This protein binds this small molecule.
Small molecule (SMILES): O=C(O)[C@@H]1O[C@H](O[C@H]2[C@@H](OS(=O)(=O)O)O[C@@H](O)[C@H](NS(=O)(=O)O)[C@H]2O)[C@@H](OS(=O)(=O)O)[C@H](O)[C@@H]1O

Binding-site contacts:
Ligand atom OAF contacts residue THR4 of chain 24.H at 2.9 Å (h-bond).
Ligand atom O5B contacts residue LYS156 of chain 24.H at 3.3 Å.
Ligand atom O4 contacts residue SER93 of chain 24.H at 3.0 Å (h-bond).
Ligand atom OBI contacts residue LYS156 of chain 24.H at 4.0 Å.
Ligand atom O3 contacts residue ARG157 of chain 24.H at 3.3 Å (salt-bridge).
Ligand atom O5 contacts residue LYS156 of chain 24.H at 3.4 Å.
Ligand atom C5 contacts residue LEU62 of chain 24.H at 3.8 Å (hydrophobic).
Ligand atom C3 contacts residue LYS156 of chain 24.H at 4.0 Å.
Ligand atom O3 contacts residue ALA158 of chain 24.H at 3.0 Å (h-bond).
Ligand atom C3 contacts residue ARG157 of chain 24.H at 3.7 Å.
Ligand atom O6A contacts residue HIS94 of chain 24.H at 3.2 Å (h-bond).
Ligand atom O6B contacts residue LYS156 of chain 24.H at 3.3 Å.
Ligand atom OAF contacts residue ALA158 of chain 24.H at 3.3 Å.
Ligand atom O6B contacts residue HIS155 of chain 24.H at 3.3 Å (h-bond).
Ligand atom O3 contacts residue LYS156 of chain 24.H at 3.0 Å.
Ligand atom O6A contacts residue LEU62 of chain 24.H at 3.4 Å.
Ligand atom C2 contacts residue ALA158 of chain 24.H at 3.7 Å (hydrophobic).
Ligand atom O6A contacts residue HIS155 of chain 24.H at 3.8 Å.
Ligand atom SAG contacts residue ARG157 of chain 24.H at 3.6 Å (salt-bridge).
Ligand atom C6 contacts residue SER93 of chain 24.H at 4.0 Å.
Ligand atom OAH contacts residue ARG157 of chain 24.H at 3.1 Å (salt-bridge).
Ligand atom C4 contacts residue LYS156 of chain 24.H at 4.0 Å.
Ligand atom C3 contacts residue ALA158 of chain 24.H at 4.0 Å (hydrophobic).
Ligand atom O5 contacts residue HIS155 of chain 24.H at 3.6 Å.
Ligand atom C6 contacts residue HIS155 of chain 24.H at 3.4 Å.
Ligand atom OAH contacts residue ASP3 of chain 24.H at 4.0 Å.
Ligand atom SAG contacts residue THR4 of chain 24.H at 3.9 Å.
Ligand atom C6 contacts residue LEU62 of chain 24.H at 3.5 Å (hydrophobic).
Ligand atom O6B contacts residue ARG157 of chain 24.H at 3.3 Å (salt-bridge).
Ligand atom O6B contacts residue LEU62 of chain 24.H at 4.0 Å.
Ligand atom OAH contacts residue THR4 of chain 24.H at 3.7 Å.
Ligand atom O6A contacts residue SER93 of chain 24.H at 3.2 Å.
Ligand atom C5 contacts residue HIS155 of chain 24.H at 4.0 Å.
Ligand atom O4 contacts residue LYS156 of chain 24.H at 3.5 Å.
Ligand atom C6 contacts residue HIS94 of chain 24.H at 3.9 Å.
Ligand atom O5 contacts residue ARG157 of chain 24.H at 3.8 Å.
Ligand atom O6B contacts residue HIS94 of chain 24.H at 4.0 Å.
Ligand atom O4 contacts residue HIS155 of chain 24.H at 3.5 Å (h-bond).
Ligand atom OAH contacts residue LEU2 of chain 24.H at 2.8 Å (h-bond).
Ligand atom OAF contacts residue ARG157 of chain 24.H at 2.8 Å (salt-bridge).

Sequence of chain 24.H:
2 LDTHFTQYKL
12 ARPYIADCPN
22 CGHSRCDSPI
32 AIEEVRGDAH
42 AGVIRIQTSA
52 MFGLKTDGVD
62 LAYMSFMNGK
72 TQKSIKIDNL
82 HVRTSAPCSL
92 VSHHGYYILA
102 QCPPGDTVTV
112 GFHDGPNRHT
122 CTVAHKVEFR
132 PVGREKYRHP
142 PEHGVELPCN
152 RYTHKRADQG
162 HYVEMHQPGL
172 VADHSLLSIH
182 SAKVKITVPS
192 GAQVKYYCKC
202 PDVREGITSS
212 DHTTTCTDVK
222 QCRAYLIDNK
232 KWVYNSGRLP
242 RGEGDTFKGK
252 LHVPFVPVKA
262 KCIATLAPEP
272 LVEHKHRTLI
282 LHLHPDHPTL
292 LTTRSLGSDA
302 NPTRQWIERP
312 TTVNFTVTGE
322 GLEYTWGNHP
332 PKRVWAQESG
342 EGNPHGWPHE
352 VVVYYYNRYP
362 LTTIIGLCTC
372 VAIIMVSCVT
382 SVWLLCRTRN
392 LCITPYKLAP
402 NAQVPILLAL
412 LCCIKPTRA